Binding-site contacts:
Ligand atom C3 contacts residue ASN57 of chain 1.A at 3.8 Å.
Ligand atom C2 contacts residue ASN57 of chain 1.A at 2.5 Å.
Ligand atom C5 contacts residue ASN57 of chain 1.A at 3.8 Å.
Ligand atom O5 contacts residue ARG14 of chain 1.A at 4.4 Å.
Ligand atom N2 contacts residue ASN57 of chain 1.A at 2.8 Å (h-bond).
Ligand atom C1 contacts residue ARG14 of chain 1.A at 4.2 Å.
Ligand atom C7 contacts residue ASN57 of chain 1.A at 3.3 Å.
Ligand atom C4 contacts residue ASN57 of chain 1.A at 4.4 Å.
Ligand atom O7 contacts residue ASN57 of chain 1.A at 3.6 Å.
Ligand atom O5 contacts residue ASN57 of chain 1.A at 2.5 Å (h-bond).
Ligand atom C8 contacts residue ASN57 of chain 1.A at 4.2 Å.
Ligand atom C1 contacts residue ASN57 of chain 1.A at 1.5 Å.
Ligand atom C5 contacts residue ARG14 of chain 1.A at 4.3 Å.

The protein below binds the small molecule below.
Small molecule (SMILES): CC(=O)N[C@@H]1[C@@H](O)[C@H](O)[C@@H](CO)O[C@H]1O

Sequence of chain 1.A:
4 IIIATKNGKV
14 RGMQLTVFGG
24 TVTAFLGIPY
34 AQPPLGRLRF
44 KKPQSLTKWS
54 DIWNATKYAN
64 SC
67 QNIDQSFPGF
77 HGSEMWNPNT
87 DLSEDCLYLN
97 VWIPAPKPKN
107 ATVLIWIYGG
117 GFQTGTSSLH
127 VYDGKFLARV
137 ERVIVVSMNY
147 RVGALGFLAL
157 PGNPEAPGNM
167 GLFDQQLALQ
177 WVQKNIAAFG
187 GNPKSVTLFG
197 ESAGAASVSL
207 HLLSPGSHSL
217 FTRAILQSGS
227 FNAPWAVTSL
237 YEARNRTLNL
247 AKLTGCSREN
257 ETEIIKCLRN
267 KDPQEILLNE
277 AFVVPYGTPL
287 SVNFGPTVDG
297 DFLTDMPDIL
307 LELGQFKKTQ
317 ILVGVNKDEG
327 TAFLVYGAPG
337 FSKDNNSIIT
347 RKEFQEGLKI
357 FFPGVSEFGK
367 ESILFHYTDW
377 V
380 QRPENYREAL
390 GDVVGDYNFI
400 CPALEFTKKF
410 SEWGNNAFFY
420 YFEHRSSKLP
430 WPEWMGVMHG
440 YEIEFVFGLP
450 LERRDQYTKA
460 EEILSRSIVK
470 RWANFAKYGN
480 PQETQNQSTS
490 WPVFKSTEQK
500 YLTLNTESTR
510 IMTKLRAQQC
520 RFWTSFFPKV